Sequence of chain 1.C:
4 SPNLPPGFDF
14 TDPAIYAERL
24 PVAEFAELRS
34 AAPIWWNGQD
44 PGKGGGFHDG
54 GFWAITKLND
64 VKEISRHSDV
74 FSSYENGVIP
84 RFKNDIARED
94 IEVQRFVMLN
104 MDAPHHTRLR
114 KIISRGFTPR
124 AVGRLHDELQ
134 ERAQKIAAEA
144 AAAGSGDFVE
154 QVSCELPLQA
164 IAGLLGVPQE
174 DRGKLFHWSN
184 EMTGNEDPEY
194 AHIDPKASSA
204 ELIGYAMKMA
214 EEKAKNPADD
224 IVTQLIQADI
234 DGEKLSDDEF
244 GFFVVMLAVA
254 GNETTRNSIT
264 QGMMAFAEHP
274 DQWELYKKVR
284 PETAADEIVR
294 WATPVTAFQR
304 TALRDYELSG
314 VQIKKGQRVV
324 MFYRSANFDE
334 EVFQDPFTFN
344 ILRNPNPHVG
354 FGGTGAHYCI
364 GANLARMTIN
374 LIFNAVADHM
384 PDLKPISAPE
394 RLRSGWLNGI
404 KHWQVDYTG

Binding-site contacts:
Ligand atom C04 contacts residue VAL96 of chain 1.C at 3.8 Å (hydrophobic).
Ligand atom C03 contacts residue VAL100 of chain 1.C at 3.8 Å (hydrophobic).
Ligand atom C12 contacts residue PHE301 of chain 1.C at 4.1 Å (hydrophobic).
Ligand atom C09 contacts residue VAL252 of chain 1.C at 3.7 Å (hydrophobic).
Ligand atom C16 contacts residue LEU102 of chain 1.C at 3.4 Å (hydrophobic).
Ligand atom C11 contacts residue VAL252 of chain 1.C at 4.0 Å (hydrophobic).
Ligand atom O01 contacts residue MET185 of chain 1.C at 3.9 Å.
Ligand atom C15 contacts residue LEU102 of chain 1.C at 4.0 Å (hydrophobic).
Ligand atom C12 contacts residue TRP399 of chain 1.C at 4.1 Å (hydrophobic).
Ligand atom C17 contacts residue TRP399 of chain 1.C at 3.7 Å (hydrophobic).
Ligand atom C16 contacts residue ALA253 of chain 1.C at 3.8 Å (hydrophobic).
Ligand atom C21 contacts residue GLN97 of chain 1.C at 3.1 Å.
Ligand atom C10 contacts residue LEU102 of chain 1.C at 3.9 Å (hydrophobic).
Ligand atom C24 contacts residue MET185 of chain 1.C at 3.2 Å (hydrophobic).
Ligand atom C08 contacts residue VAL252 of chain 1.C at 4.0 Å (hydrophobic).
Ligand atom C04 contacts residue GLN97 of chain 1.C at 4.0 Å.
Ligand atom C13 contacts residue ALA253 of chain 1.C at 4.0 Å (hydrophobic).
Ligand atom C12 contacts residue VAL252 of chain 1.C at 4.0 Å (hydrophobic).
Ligand atom C15 contacts residue HEM1 of chain 1.N at 3.8 Å.
Ligand atom C02 contacts residue GLN97 of chain 1.C at 3.9 Å.
Ligand atom C28 contacts residue ILE82 of chain 1.C at 3.6 Å (hydrophobic).
Ligand atom N26 contacts residue ASN188 of chain 1.C at 3.7 Å.
Ligand atom N20 contacts residue GLN97 of chain 1.C at 3.8 Å.
Ligand atom N14 contacts residue HEM1 of chain 1.N at 3.9 Å.
Ligand atom C10 contacts residue VAL252 of chain 1.C at 3.5 Å (hydrophobic).
Ligand atom C11 contacts residue LEU102 of chain 1.C at 3.7 Å (hydrophobic).
Ligand atom C25 contacts residue MET185 of chain 1.C at 4.1 Å (hydrophobic).
Ligand atom C17 contacts residue VAL252 of chain 1.C at 3.5 Å (hydrophobic).
Ligand atom C17 contacts residue ILE82 of chain 1.C at 4.0 Å (hydrophobic).
Ligand atom C18 contacts residue ILE82 of chain 1.C at 3.4 Å (hydrophobic).
Ligand atom C27 contacts residue PHE85 of chain 1.C at 3.7 Å (hydrophobic).
Ligand atom C25 contacts residue PRO198 of chain 1.C at 4.1 Å (hydrophobic).
Ligand atom C19 contacts residue VAL252 of chain 1.C at 4.1 Å (hydrophobic).
Ligand atom C15 contacts residue ALA253 of chain 1.C at 3.4 Å (hydrophobic).
Ligand atom C25 contacts residue ASN188 of chain 1.C at 3.8 Å.
Ligand atom N14 contacts residue ALA253 of chain 1.C at 3.8 Å.
Ligand atom C24 contacts residue PRO198 of chain 1.C at 3.9 Å (hydrophobic).
Ligand atom O01 contacts residue GLN97 of chain 1.C at 3.6 Å (h-bond).
Ligand atom C13 contacts residue PHE301 of chain 1.C at 3.8 Å (hydrophobic).
Ligand atom C18 contacts residue VAL252 of chain 1.C at 3.8 Å (hydrophobic).

This protein binds this small molecule.
Small molecule (SMILES): CCCC(=O)c1cc2cc(-c3ccncc3)ccc2n1CCC1CCNCC1